The small molecule below binds the protein below.
Small molecule (SMILES): Nc1ncnc2c1ncn2[C@@H]1O[C@H](COP(=O)(O)OP(=O)(O)OP(O)(O)=S)[C@@H](O)[C@H]1O

Sequence of chain 1.A:
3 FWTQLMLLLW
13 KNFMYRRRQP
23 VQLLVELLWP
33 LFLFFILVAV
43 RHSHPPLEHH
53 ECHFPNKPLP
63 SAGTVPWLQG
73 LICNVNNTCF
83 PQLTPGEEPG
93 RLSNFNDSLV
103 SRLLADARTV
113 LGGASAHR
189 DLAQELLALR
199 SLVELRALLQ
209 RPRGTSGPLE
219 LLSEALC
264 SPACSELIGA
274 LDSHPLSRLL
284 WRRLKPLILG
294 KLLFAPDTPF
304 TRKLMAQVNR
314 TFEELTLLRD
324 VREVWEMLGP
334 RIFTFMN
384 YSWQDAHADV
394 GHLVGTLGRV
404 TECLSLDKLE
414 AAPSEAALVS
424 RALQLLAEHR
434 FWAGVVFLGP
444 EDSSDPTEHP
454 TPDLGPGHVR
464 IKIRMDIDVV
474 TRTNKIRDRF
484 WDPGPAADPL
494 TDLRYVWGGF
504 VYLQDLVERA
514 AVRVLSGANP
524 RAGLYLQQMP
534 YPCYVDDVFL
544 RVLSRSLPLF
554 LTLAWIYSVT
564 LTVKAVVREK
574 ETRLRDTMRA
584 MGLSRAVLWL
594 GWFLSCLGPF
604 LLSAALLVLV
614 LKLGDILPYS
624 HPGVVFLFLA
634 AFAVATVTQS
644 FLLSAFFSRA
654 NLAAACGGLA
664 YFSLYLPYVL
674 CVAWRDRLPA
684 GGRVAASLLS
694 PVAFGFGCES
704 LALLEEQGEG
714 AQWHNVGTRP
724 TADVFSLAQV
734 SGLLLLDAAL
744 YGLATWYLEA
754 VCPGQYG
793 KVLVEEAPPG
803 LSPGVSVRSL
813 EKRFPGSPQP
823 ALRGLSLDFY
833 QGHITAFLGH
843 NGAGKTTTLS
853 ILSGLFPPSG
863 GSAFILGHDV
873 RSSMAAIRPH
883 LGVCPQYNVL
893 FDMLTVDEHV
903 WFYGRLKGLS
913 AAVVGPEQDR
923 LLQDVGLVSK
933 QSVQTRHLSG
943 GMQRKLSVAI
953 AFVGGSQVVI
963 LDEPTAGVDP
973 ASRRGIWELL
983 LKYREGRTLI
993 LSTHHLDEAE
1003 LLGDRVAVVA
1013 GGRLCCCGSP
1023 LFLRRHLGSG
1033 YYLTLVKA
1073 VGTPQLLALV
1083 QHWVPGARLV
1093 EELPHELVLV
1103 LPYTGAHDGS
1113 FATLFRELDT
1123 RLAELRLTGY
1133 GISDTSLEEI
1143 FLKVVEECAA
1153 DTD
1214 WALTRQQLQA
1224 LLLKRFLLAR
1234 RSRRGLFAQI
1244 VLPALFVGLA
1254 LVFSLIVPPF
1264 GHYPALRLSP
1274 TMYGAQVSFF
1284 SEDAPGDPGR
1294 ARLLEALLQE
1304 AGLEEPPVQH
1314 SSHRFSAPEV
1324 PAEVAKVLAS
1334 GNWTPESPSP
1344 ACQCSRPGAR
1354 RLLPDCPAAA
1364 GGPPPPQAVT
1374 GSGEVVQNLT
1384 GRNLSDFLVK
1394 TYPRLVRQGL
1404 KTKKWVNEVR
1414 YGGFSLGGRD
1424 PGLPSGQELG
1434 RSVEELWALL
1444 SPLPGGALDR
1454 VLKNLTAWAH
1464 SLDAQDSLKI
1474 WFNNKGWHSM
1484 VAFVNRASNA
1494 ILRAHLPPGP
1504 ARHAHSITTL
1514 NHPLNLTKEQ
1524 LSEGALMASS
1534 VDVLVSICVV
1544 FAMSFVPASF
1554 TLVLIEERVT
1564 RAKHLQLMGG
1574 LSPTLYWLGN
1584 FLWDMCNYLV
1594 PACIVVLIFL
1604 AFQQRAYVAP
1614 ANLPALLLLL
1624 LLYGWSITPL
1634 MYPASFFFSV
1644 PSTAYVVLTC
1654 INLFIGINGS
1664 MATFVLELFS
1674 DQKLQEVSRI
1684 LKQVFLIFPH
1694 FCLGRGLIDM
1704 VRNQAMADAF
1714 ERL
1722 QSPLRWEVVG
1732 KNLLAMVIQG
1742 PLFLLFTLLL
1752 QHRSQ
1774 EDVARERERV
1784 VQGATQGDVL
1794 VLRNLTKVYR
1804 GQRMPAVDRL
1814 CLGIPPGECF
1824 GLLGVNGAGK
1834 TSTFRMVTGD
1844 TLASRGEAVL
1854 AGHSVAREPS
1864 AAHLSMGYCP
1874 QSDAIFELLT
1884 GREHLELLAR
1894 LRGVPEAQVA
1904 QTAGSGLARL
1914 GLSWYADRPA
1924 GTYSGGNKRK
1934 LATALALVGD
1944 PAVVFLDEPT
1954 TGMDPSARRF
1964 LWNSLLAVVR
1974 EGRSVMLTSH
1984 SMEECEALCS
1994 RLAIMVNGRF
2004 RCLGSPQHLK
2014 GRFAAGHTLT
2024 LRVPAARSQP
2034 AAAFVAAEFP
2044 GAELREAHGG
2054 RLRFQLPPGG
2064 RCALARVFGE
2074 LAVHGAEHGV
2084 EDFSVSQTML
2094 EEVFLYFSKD

Binding-site contacts:
Ligand atom S1G contacts residue THR848 of chain 1.A at 3.6 Å.
Ligand atom PB contacts residue THR848 of chain 1.A at 3.2 Å.
Ligand atom O2B contacts residue THR848 of chain 1.A at 3.2 Å (h-bond).
Ligand atom C4' contacts residue ALA823 of chain 1.A at 3.9 Å (hydrophobic).
Ligand atom O3A contacts residue GLY844 of chain 1.A at 3.9 Å.
Ligand atom O2G contacts residue THR848 of chain 1.A at 2.9 Å (h-bond).
Ligand atom O3B contacts residue THR848 of chain 1.A at 3.8 Å.
Ligand atom N7 contacts residue PHE816 of chain 1.A at 3.8 Å.
Ligand atom O3G contacts residue ASN843 of chain 1.A at 3.3 Å.
Ligand atom O1B contacts residue LYS847 of chain 1.A at 3.6 Å.
Ligand atom O3B contacts residue GLY844 of chain 1.A at 3.5 Å (h-bond).
Ligand atom O1B contacts residue THR848 of chain 1.A at 2.5 Å (h-bond).
Ligand atom O4' contacts residue ALA823 of chain 1.A at 3.7 Å.
Ligand atom C2 contacts residue THR849 of chain 1.A at 3.8 Å.
Ligand atom C6 contacts residue PHE816 of chain 1.A at 3.4 Å (hydrophobic).
Ligand atom N3 contacts residue PHE816 of chain 1.A at 3.7 Å.
Ligand atom C2 contacts residue PHE816 of chain 1.A at 3.4 Å (hydrophobic).
Ligand atom C8 contacts residue PHE816 of chain 1.A at 3.9 Å (hydrophobic).
Ligand atom O5' contacts residue GLY844 of chain 1.A at 3.8 Å.
Ligand atom N9 contacts residue PHE816 of chain 1.A at 3.9 Å.
Ligand atom C5 contacts residue PHE816 of chain 1.A at 3.3 Å (hydrophobic).
Ligand atom O3' contacts residue ALA823 of chain 1.A at 3.2 Å.
Ligand atom PG contacts residue THR848 of chain 1.A at 3.7 Å.
Ligand atom O2' contacts residue SER819 of chain 1.A at 3.4 Å.
Ligand atom N1 contacts residue TYR759 of chain 1.A at 3.4 Å.
Ligand atom N6 contacts residue GLN758 of chain 1.A at 2.5 Å (h-bond).
Ligand atom PG contacts residue GLY844 of chain 1.A at 3.8 Å.
Ligand atom O1B contacts residue THR849 of chain 1.A at 3.3 Å (h-bond).
Ligand atom C4 contacts residue PHE816 of chain 1.A at 3.5 Å (hydrophobic).
Ligand atom O1A contacts residue THR849 of chain 1.A at 3.2 Å (h-bond).
Ligand atom O1A contacts residue GLY846 of chain 1.A at 3.8 Å.
Ligand atom N1 contacts residue PHE816 of chain 1.A at 3.4 Å.
Ligand atom O1B contacts residue GLY846 of chain 1.A at 3.4 Å.
Ligand atom O3G contacts residue GLY844 of chain 1.A at 2.8 Å (h-bond).
Ligand atom N6 contacts residue PHE816 of chain 1.A at 3.9 Å.
Ligand atom O2G contacts residue LYS847 of chain 1.A at 3.4 Å (salt-bridge).
Ligand atom C6 contacts residue TYR759 of chain 1.A at 3.5 Å (hydrophobic).
Ligand atom O3A contacts residue GLY846 of chain 1.A at 3.7 Å.
Ligand atom C6 contacts residue GLN758 of chain 1.A at 3.6 Å.
Ligand atom N6 contacts residue TYR759 of chain 1.A at 3.3 Å.